Binding-site contacts:
Ligand atom N contacts residue ARG160 of chain 2.C at 3.4 Å (salt-bridge).
Ligand atom CA contacts residue ARG160 of chain 2.C at 4.0 Å.
Ligand atom CA contacts residue VAL326 of chain 2.C at 4.1 Å (hydrophobic).
Ligand atom C3 contacts residue TYR404 of chain 2.C at 3.1 Å (hydrophobic).
Ligand atom O contacts residue GLU287 of chain 2.C at 2.7 Å (salt-bridge).
Ligand atom C3 contacts residue GLU287 of chain 2.C at 4.5 Å.
Ligand atom C contacts residue GLU287 of chain 2.C at 3.5 Å.
Ligand atom C contacts residue GLN162 of chain 2.C at 3.6 Å.
Ligand atom N contacts residue MET392 of chain 2.C at 3.6 Å.
Ligand atom C contacts residue LEU402 of chain 2.C at 3.7 Å (hydrophobic).
Ligand atom N contacts residue GLU287 of chain 2.C at 2.8 Å (salt-bridge).
Ligand atom C3 contacts residue PHE329 of chain 2.C at 3.2 Å (hydrophobic).
Ligand atom N contacts residue ASP362 of chain 2.C at 2.9 Å (salt-bridge).
Ligand atom CA contacts residue GLN162 of chain 2.C at 3.8 Å.
Ligand atom O contacts residue GLN162 of chain 2.C at 4.0 Å.
Ligand atom N contacts residue VAL326 of chain 2.C at 4.4 Å.
Ligand atom CA contacts residue GLU287 of chain 2.C at 3.2 Å.
Ligand atom CA contacts residue TYR404 of chain 2.C at 3.9 Å (hydrophobic).
Ligand atom N contacts residue TYR404 of chain 2.C at 3.6 Å.
Ligand atom CA contacts residue ASP362 of chain 2.C at 3.7 Å.
Ligand atom C3 contacts residue LEU402 of chain 2.C at 3.9 Å (hydrophobic).
Ligand atom C3 contacts residue VAL326 of chain 2.C at 3.5 Å (hydrophobic).
Ligand atom C3 contacts residue ASP362 of chain 2.C at 3.4 Å.
Ligand atom CA contacts residue LEU402 of chain 2.C at 4.4 Å (hydrophobic).
Ligand atom C contacts residue ASN193 of chain 2.C at 3.1 Å.
Ligand atom O contacts residue LEU225 of chain 2.C at 3.3 Å.
Ligand atom N contacts residue GLN162 of chain 2.C at 2.9 Å (h-bond).
Ligand atom C contacts residue ARG160 of chain 2.C at 3.6 Å.
Ligand atom C3 contacts residue GLN162 of chain 2.C at 4.3 Å.
Ligand atom O contacts residue ASN193 of chain 2.C at 2.9 Å (h-bond).
Ligand atom O contacts residue ARG160 of chain 2.C at 2.8 Å (salt-bridge).

Sequence of chain 2.C:
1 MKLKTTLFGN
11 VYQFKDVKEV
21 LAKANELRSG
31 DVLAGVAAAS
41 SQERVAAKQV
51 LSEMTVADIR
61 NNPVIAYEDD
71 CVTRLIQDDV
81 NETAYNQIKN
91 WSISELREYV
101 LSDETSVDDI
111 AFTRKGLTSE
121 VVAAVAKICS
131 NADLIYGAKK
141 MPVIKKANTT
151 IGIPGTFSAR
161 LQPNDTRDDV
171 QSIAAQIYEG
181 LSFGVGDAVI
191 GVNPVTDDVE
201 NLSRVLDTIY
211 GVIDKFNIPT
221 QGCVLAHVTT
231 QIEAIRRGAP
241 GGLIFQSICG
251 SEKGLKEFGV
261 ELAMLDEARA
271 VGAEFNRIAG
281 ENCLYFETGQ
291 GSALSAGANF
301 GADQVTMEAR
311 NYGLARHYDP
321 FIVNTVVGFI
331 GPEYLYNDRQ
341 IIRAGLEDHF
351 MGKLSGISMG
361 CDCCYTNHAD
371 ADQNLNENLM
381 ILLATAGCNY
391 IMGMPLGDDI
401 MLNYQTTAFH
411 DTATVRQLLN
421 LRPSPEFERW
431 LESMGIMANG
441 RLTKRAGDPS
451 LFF

The protein below binds the small molecule below.
Small molecule (SMILES): C[C@H](N)CO